Sequence of chain 1.B:
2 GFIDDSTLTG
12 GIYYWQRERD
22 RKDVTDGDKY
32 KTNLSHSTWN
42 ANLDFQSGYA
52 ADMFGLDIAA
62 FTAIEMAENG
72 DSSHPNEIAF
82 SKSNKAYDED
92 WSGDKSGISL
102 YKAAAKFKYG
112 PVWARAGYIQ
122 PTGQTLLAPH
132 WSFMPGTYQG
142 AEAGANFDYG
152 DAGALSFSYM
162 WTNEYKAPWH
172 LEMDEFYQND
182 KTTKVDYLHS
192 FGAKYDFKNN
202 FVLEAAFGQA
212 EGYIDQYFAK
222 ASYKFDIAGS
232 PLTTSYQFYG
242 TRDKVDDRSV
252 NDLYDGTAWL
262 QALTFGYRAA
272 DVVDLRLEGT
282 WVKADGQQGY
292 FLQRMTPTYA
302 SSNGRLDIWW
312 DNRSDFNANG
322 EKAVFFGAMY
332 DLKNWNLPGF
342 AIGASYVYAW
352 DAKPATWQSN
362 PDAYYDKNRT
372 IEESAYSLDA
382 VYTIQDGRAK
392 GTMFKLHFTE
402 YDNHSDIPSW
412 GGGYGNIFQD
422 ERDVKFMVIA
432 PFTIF

This protein binds this small molecule.
Small molecule (SMILES): CCCCCCCCCCO[C@@H]1O[C@H](CO)[C@@H](O[C@H]2O[C@H](CO)[C@@H](O)[C@H](O)[C@H]2O)[C@H](O)[C@H]1O

Binding-site contacts:
Ligand atom C4 contacts residue ILE99 of chain 1.B at 4.1 Å (hydrophobic).
Ligand atom O3 contacts residue DMU1 of chain 1.FA at 3.5 Å.
Ligand atom O6 contacts residue C8E1 of chain 1.GA at 3.6 Å.
Ligand atom O7 contacts residue DMU1 of chain 1.FA at 4.2 Å.
Ligand atom O4 contacts residue ILE99 of chain 1.B at 3.4 Å (h-bond).
Ligand atom O2 contacts residue GLY98 of chain 1.B at 3.4 Å.
Ligand atom O4 contacts residue LEU172 of chain 1.B at 4.0 Å.
Ligand atom O55 contacts residue DMU1 of chain 1.FA at 3.8 Å.
Ligand atom O2 contacts residue ILE99 of chain 1.B at 3.1 Å (h-bond).
Ligand atom C5 contacts residue DMU1 of chain 1.FA at 4.4 Å.
Ligand atom C57 contacts residue ILE99 of chain 1.B at 3.6 Å (hydrophobic).
Ligand atom O2 contacts residue LEU172 of chain 1.B at 3.8 Å.
Ligand atom C7 contacts residue DMU1 of chain 1.FA at 4.4 Å.
Ligand atom C9 contacts residue C8E1 of chain 1.GA at 4.5 Å.
Ligand atom C2 contacts residue DMU1 of chain 1.FA at 3.7 Å.
Ligand atom O49 contacts residue DMU1 of chain 1.FA at 3.9 Å.
Ligand atom C8 contacts residue ILE99 of chain 1.B at 4.1 Å (hydrophobic).
Ligand atom C7 contacts residue ILE99 of chain 1.B at 3.4 Å (hydrophobic).
Ligand atom C11 contacts residue C8E1 of chain 1.GA at 3.5 Å.